Sequence of chain 4.A:
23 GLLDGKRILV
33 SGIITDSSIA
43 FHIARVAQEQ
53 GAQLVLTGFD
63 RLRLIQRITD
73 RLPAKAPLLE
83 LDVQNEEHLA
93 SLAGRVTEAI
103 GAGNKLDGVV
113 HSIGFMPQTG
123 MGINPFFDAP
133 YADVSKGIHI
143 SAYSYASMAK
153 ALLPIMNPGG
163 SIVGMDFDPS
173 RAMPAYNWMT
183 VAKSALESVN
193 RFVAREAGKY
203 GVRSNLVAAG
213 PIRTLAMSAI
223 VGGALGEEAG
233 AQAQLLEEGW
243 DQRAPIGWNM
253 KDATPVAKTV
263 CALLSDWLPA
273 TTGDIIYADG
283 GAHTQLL

The small molecule below binds the protein below.
Small molecule (SMILES): CCCCCCc1ccc(Oc2ccccc2C)c(O)c1

Binding-site contacts:
Ligand atom C12 contacts residue GLY116 of chain 4.A at 3.7 Å.
Ligand atom C14 contacts residue ALA218 of chain 4.A at 3.8 Å (hydrophobic).
Ligand atom C12 contacts residue PHE117 of chain 4.A at 3.7 Å (hydrophobic).
Ligand atom C16 contacts residue NAD1 of chain 4.B at 3.3 Å.
Ligand atom C2 contacts residue NAD1 of chain 4.B at 3.2 Å.
Ligand atom C10 contacts residue MET181 of chain 4.A at 4.0 Å (hydrophobic).
Ligand atom C17 contacts residue PHE169 of chain 4.A at 3.4 Å (hydrophobic).
Ligand atom C6 contacts residue NAD1 of chain 4.B at 3.5 Å.
Ligand atom C8 contacts residue ALA218 of chain 4.A at 3.8 Å (hydrophobic).
Ligand atom O17 contacts residue NAD1 of chain 4.B at 2.5 Å (h-bond).
Ligand atom C2 contacts residue MET219 of chain 4.A at 3.9 Å (hydrophobic).
Ligand atom C11 contacts residue MET118 of chain 4.A at 3.9 Å (hydrophobic).
Ligand atom C1 contacts residue NAD1 of chain 4.B at 3.5 Å.
Ligand atom C10 contacts residue MET123 of chain 4.A at 3.5 Å (hydrophobic).
Ligand atom C21 contacts residue PRO176 of chain 4.A at 3.4 Å (hydrophobic).
Ligand atom C12 contacts residue MET181 of chain 4.A at 3.9 Å (hydrophobic).
Ligand atom O7 contacts residue ALA218 of chain 4.A at 3.7 Å.
Ligand atom C13 contacts residue ALA218 of chain 4.A at 3.9 Å (hydrophobic).
Ligand atom C13 contacts residue NAD1 of chain 4.B at 3.9 Å.
Ligand atom C1 contacts residue TYR178 of chain 4.A at 3.7 Å (hydrophobic).
Ligand atom O17 contacts residue LYS185 of chain 4.A at 3.9 Å.
Ligand atom C21 contacts residue TYR178 of chain 4.A at 3.6 Å (hydrophobic).
Ligand atom C5 contacts residue NAD1 of chain 4.B at 3.6 Å.
Ligand atom C1 contacts residue PHE169 of chain 4.A at 4.0 Å (hydrophobic).
Ligand atom C14 contacts residue NAD1 of chain 4.B at 3.6 Å.
Ligand atom O7 contacts residue NAD1 of chain 4.B at 3.2 Å (h-bond).
Ligand atom C14 contacts residue GLY116 of chain 4.A at 3.7 Å.
Ligand atom C6 contacts residue TYR178 of chain 4.A at 3.6 Å (hydrophobic).
Ligand atom C20 contacts residue ALA235 of chain 4.A at 3.6 Å (hydrophobic).
Ligand atom C4 contacts residue MET219 of chain 4.A at 3.6 Å (hydrophobic).
Ligand atom C3 contacts residue MET219 of chain 4.A at 2.9 Å (hydrophobic).
Ligand atom C11 contacts residue MET123 of chain 4.A at 4.0 Å (hydrophobic).
Ligand atom O17 contacts residue TYR178 of chain 4.A at 2.7 Å (h-bond).
Ligand atom C3 contacts residue NAD1 of chain 4.B at 3.2 Å.
Ligand atom C16 contacts residue MET219 of chain 4.A at 4.0 Å (hydrophobic).
Ligand atom C19 contacts residue LEU238 of chain 4.A at 3.6 Å (hydrophobic).
Ligand atom C8 contacts residue NAD1 of chain 4.B at 3.8 Å.
Ligand atom C4 contacts residue ALA218 of chain 4.A at 4.1 Å (hydrophobic).
Ligand atom C4 contacts residue NAD1 of chain 4.B at 3.7 Å.
Ligand atom C16 contacts residue PHE169 of chain 4.A at 3.8 Å (hydrophobic).